Sequence of chain 1.B:
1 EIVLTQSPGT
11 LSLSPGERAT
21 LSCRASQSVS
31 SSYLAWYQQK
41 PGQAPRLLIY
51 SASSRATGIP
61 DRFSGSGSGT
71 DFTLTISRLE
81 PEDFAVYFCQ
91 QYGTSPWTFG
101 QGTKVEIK

The protein below binds the small molecule below.
Small molecule (SMILES): CC(=O)N[C@H]1[C@H](O[C@H]2[C@H](O)[C@@H](NC(C)=O)CO[C@@H]2CO)O[C@H](CO)[C@@H](O[C@@H]2O[C@H](CO)[C@@H](O)[C@H](O)[C@@H]2O)[C@@H]1O

Binding-site contacts:
Ligand atom C8 contacts residue ASP111 of chain 1.A at 3.6 Å.
Ligand atom C1 contacts residue MET2 of chain 1.A at 4.2 Å (hydrophobic).
Ligand atom C3 contacts residue ASN100 of chain 1.A at 3.8 Å.
Ligand atom O5 contacts residue ASN100 of chain 1.A at 2.4 Å (h-bond).
Ligand atom C5 contacts residue ASN100 of chain 1.A at 3.7 Å.
Ligand atom C2 contacts residue ASN100 of chain 1.A at 2.4 Å.
Ligand atom C8 contacts residue ASN100 of chain 1.A at 4.5 Å.
Ligand atom O7 contacts residue ASP111 of chain 1.A at 3.5 Å (salt-bridge).
Ligand atom N2 contacts residue MET2 of chain 1.A at 4.2 Å.
Ligand atom O7 contacts residue THR57 of chain 1.B at 3.1 Å (h-bond).
Ligand atom C1 contacts residue ASN100 of chain 1.A at 1.4 Å.
Ligand atom O6 contacts residue SER102 of chain 1.A at 3.3 Å.
Ligand atom C6 contacts residue SER102 of chain 1.A at 3.6 Å.
Ligand atom C4 contacts residue ASN100 of chain 1.A at 4.2 Å.
Ligand atom O7 contacts residue ASN100 of chain 1.A at 3.5 Å (h-bond).
Ligand atom C7 contacts residue THR57 of chain 1.B at 4.2 Å.
Ligand atom C7 contacts residue ASP111 of chain 1.A at 3.8 Å.
Ligand atom N2 contacts residue ASN100 of chain 1.A at 2.9 Å (h-bond).
Ligand atom C7 contacts residue ASN100 of chain 1.A at 3.4 Å.

Sequence of chain 1.A:
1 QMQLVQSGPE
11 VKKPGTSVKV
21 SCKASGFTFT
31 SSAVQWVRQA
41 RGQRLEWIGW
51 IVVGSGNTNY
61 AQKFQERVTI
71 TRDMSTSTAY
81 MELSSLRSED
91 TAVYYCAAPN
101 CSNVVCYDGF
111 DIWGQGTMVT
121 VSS